Sequence of chain 1.A:
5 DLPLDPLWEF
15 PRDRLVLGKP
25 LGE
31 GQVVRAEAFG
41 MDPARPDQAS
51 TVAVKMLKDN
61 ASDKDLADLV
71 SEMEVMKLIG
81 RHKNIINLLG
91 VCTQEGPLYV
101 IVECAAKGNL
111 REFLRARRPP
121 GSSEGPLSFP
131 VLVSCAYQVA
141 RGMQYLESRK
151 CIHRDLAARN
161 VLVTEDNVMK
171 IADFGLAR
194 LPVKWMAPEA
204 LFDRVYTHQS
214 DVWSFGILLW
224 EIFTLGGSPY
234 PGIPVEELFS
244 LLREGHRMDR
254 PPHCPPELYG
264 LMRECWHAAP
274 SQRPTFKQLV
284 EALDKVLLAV

The protein below binds the small molecule below.
Small molecule (SMILES): CCC(=O)Nc1cccc(C)c1Nc1ncc(OCc2c(Cl)c(OC)cc(OC)c2Cl)cn1

Binding-site contacts:
Ligand atom CL1 contacts residue LYS55 of chain 1.A at 3.7 Å.
Ligand atom C21 contacts residue CYS104 of chain 1.A at 3.3 Å (hydrophobic).
Ligand atom C11 contacts residue GLU103 of chain 1.A at 3.2 Å.
Ligand atom C8 contacts residue PHE174 of chain 1.A at 3.7 Å (hydrophobic).
Ligand atom C11 contacts residue ALA105 of chain 1.A at 3.7 Å (hydrophobic).
Ligand atom N3 contacts residue ALA105 of chain 1.A at 2.7 Å (h-bond).
Ligand atom C22 contacts residue CYS104 of chain 1.A at 2.9 Å (hydrophobic).
Ligand atom O3 contacts residue ALA53 of chain 1.A at 3.5 Å.
Ligand atom N4 contacts residue CYS104 of chain 1.A at 3.6 Å (h-bond).
Ligand atom C11 contacts residue CYS104 of chain 1.A at 3.7 Å (hydrophobic).
Ligand atom CL2 contacts residue LEU162 of chain 1.A at 3.7 Å.
Ligand atom C8 contacts residue MET76 of chain 1.A at 3.6 Å (hydrophobic).
Ligand atom C12 contacts residue ALA105 of chain 1.A at 3.7 Å (hydrophobic).
Ligand atom C8 contacts residue ILE86 of chain 1.A at 3.7 Å (hydrophobic).
Ligand atom C4 contacts residue ASP173 of chain 1.A at 3.7 Å.
Ligand atom O3 contacts residue VAL102 of chain 1.A at 3.7 Å.
Ligand atom O1 contacts residue VAL102 of chain 1.A at 3.7 Å.
Ligand atom C1 contacts residue VAL102 of chain 1.A at 3.6 Å (hydrophobic).
Ligand atom N1 contacts residue CYS104 of chain 1.A at 3.5 Å.
Ligand atom C7 contacts residue GLU72 of chain 1.A at 3.4 Å.
Ligand atom N1 contacts residue ALA105 of chain 1.A at 2.9 Å (h-bond).
Ligand atom C11 contacts residue LEU162 of chain 1.A at 3.5 Å (hydrophobic).
Ligand atom O1 contacts residue LYS55 of chain 1.A at 3.6 Å.
Ligand atom C3 contacts residue VAL102 of chain 1.A at 3.7 Å (hydrophobic).
Ligand atom O2 contacts residue ILE86 of chain 1.A at 3.7 Å.
Ligand atom O4 contacts residue ARG35 of chain 1.A at 3.2 Å (salt-bridge).
Ligand atom CL1 contacts residue VAL33 of chain 1.A at 3.5 Å.
Ligand atom C8 contacts residue ASP173 of chain 1.A at 3.4 Å.
Ligand atom C14 contacts residue ALA105 of chain 1.A at 3.3 Å (hydrophobic).
Ligand atom O2 contacts residue ASP173 of chain 1.A at 2.9 Å (salt-bridge).
Ligand atom C5 contacts residue ASP173 of chain 1.A at 3.6 Å.
Ligand atom C7 contacts residue VAL100 of chain 1.A at 3.7 Å (hydrophobic).
Ligand atom C19 contacts residue GLY108 of chain 1.A at 3.6 Å.
Ligand atom C2 contacts residue VAL102 of chain 1.A at 3.4 Å (hydrophobic).
Ligand atom CL2 contacts residue ALA172 of chain 1.A at 3.3 Å.
Ligand atom C15 contacts residue ALA105 of chain 1.A at 3.5 Å (hydrophobic).
Ligand atom N1 contacts residue LEU162 of chain 1.A at 3.5 Å.
Ligand atom O4 contacts residue LEU25 of chain 1.A at 3.4 Å.
Ligand atom N4 contacts residue ALA105 of chain 1.A at 3.0 Å (h-bond).
Ligand atom C23 contacts residue CYS104 of chain 1.A at 1.8 Å (hydrophobic).